Binding-site contacts:
Ligand atom O7 contacts residue ASN491 of chain 1.B at 3.3 Å (h-bond).
Ligand atom C2 contacts residue ASN491 of chain 1.B at 2.5 Å.
Ligand atom C8 contacts residue ASN491 of chain 1.B at 4.5 Å.
Ligand atom C8 contacts residue SER453 of chain 1.B at 3.5 Å.
Ligand atom C1 contacts residue THR451 of chain 1.B at 4.2 Å.
Ligand atom C1 contacts residue ASN491 of chain 1.B at 1.4 Å.
Ligand atom C7 contacts residue ASN491 of chain 1.B at 3.3 Å.
Ligand atom O5 contacts residue THR451 of chain 1.B at 4.3 Å.
Ligand atom C7 contacts residue SER453 of chain 1.B at 4.2 Å.
Ligand atom C5 contacts residue ASN491 of chain 1.B at 3.7 Å.
Ligand atom N2 contacts residue ASN491 of chain 1.B at 2.9 Å (h-bond).
Ligand atom O6 contacts residue THR493 of chain 1.B at 3.6 Å (h-bond).
Ligand atom N2 contacts residue SER453 of chain 1.B at 4.2 Å.
Ligand atom O6 contacts residue THR451 of chain 1.B at 4.5 Å.
Ligand atom C3 contacts residue ASN491 of chain 1.B at 3.8 Å.
Ligand atom O5 contacts residue ASN491 of chain 1.B at 2.4 Å (h-bond).
Ligand atom C5 contacts residue THR451 of chain 1.B at 4.3 Å.
Ligand atom C4 contacts residue ASN491 of chain 1.B at 4.2 Å.

Sequence of chain 1.B:
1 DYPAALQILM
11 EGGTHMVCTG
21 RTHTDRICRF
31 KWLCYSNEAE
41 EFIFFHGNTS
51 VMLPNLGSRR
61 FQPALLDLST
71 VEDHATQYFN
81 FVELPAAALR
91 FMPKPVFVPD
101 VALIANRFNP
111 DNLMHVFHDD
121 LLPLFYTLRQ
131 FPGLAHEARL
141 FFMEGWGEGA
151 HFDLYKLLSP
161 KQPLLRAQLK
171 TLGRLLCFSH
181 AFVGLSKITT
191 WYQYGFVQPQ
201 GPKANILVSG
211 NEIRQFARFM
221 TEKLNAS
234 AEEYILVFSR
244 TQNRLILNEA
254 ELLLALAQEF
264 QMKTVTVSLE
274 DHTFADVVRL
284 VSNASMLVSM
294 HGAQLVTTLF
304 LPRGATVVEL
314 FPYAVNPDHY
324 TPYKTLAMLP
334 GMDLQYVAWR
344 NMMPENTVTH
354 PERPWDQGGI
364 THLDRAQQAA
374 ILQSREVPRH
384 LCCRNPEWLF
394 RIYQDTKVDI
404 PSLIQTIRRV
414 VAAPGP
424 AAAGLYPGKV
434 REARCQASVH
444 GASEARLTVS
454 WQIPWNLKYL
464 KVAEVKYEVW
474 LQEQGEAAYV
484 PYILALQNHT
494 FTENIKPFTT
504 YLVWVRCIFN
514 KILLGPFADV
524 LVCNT

This small molecule binds to this protein.
Small molecule (SMILES): CC(=O)N[C@@H]1[C@@H](O)[C@H](O)[C@@H](CO)O[C@H]1O